Binding-site contacts:
Ligand atom O10 contacts residue VAL145 of chain 1.B at 3.7 Å.
Ligand atom N8 contacts residue HIS98 of chain 1.B at 3.4 Å (h-bond).
Ligand atom CL2 contacts residue LEU200 of chain 1.B at 3.6 Å.
Ligand atom C5 contacts residue HIS96 of chain 1.B at 3.4 Å.
Ligand atom N8 contacts residue ZN1 of chain 1.G at 2.0 Å.
Ligand atom C18 contacts residue SER64 of chain 1.B at 3.8 Å.
Ligand atom O10 contacts residue TRP211 of chain 1.B at 3.8 Å.
Ligand atom C5 contacts residue ZN1 of chain 1.G at 4.0 Å.
Ligand atom CL2 contacts residue VAL145 of chain 1.B at 3.6 Å.
Ligand atom O10 contacts residue VAL123 of chain 1.B at 3.8 Å.
Ligand atom C1 contacts residue LEU200 of chain 1.B at 3.6 Å (hydrophobic).
Ligand atom S7 contacts residue HIS121 of chain 1.B at 4.0 Å.
Ligand atom N8 contacts residue THR201 of chain 1.B at 2.6 Å (h-bond).
Ligand atom C3 contacts residue GLN94 of chain 1.B at 3.6 Å.
Ligand atom C6 contacts residue HIS96 of chain 1.B at 3.7 Å.
Ligand atom O14 contacts residue HIS96 of chain 1.B at 3.8 Å.
Ligand atom N8 contacts residue HIS121 of chain 1.B at 3.3 Å (h-bond).
Ligand atom O10 contacts residue HIS96 of chain 1.B at 3.4 Å.
Ligand atom O10 contacts residue ZN1 of chain 1.G at 3.0 Å.
Ligand atom O9 contacts residue TRP211 of chain 1.B at 3.6 Å.
Ligand atom CL2 contacts residue VAL123 of chain 1.B at 4.0 Å.
Ligand atom CL1 contacts residue PHE133 of chain 1.B at 3.8 Å.
Ligand atom CL1 contacts residue GLN94 of chain 1.B at 3.8 Å.
Ligand atom O9 contacts residue LEU200 of chain 1.B at 3.1 Å.
Ligand atom O9 contacts residue SER199 of chain 1.B at 3.9 Å.
Ligand atom S7 contacts residue HIS96 of chain 1.B at 3.9 Å.
Ligand atom C13 contacts residue GLN94 of chain 1.B at 3.8 Å.
Ligand atom C5 contacts residue VAL202 of chain 1.B at 3.7 Å (hydrophobic).
Ligand atom C4 contacts residue GLN94 of chain 1.B at 3.7 Å.
Ligand atom C13 contacts residue VAL202 of chain 1.B at 3.8 Å (hydrophobic).
Ligand atom O10 contacts residue HIS121 of chain 1.B at 3.3 Å (h-bond).
Ligand atom S7 contacts residue ZN1 of chain 1.G at 3.1 Å.
Ligand atom N8 contacts residue HIS96 of chain 1.B at 3.3 Å (h-bond).
Ligand atom C4 contacts residue VAL202 of chain 1.B at 3.7 Å (hydrophobic).
Ligand atom S7 contacts residue THR201 of chain 1.B at 3.9 Å.
Ligand atom O9 contacts residue THR201 of chain 1.B at 2.9 Å (h-bond).
Ligand atom C2 contacts residue LEU200 of chain 1.B at 3.8 Å (hydrophobic).
Ligand atom O14 contacts residue GLN94 of chain 1.B at 3.5 Å (h-bond).
Ligand atom N15 contacts residue VAL202 of chain 1.B at 3.6 Å.
Ligand atom C18 contacts residue HIS66 of chain 1.B at 3.8 Å.

Sequence of chain 1.B:
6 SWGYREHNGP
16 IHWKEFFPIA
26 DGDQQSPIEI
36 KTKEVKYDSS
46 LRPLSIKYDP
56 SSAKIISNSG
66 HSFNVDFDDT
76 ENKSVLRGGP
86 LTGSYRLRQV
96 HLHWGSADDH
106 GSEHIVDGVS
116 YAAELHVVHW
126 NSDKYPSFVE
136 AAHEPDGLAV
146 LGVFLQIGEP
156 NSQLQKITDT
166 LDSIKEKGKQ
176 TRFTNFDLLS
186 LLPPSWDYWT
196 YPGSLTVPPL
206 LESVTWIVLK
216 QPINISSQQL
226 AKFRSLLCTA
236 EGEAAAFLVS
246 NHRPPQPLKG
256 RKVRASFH

A protein and the small-molecule ligand that binds it are described below.
Small molecule (SMILES): CCCCNC(=O)c1cc(S(N)(=O)=O)c(Cl)cc1Cl